Binding-site contacts:
Ligand atom PB contacts residue MG1 of chain 1.AA at 3.5 Å.
Ligand atom O1B contacts residue MG1 of chain 1.AA at 2.2 Å.
Ligand atom O3A contacts residue SER70 of chain 1.H at 3.5 Å.
Ligand atom O1A contacts residue THR74 of chain 1.H at 3.7 Å.
Ligand atom O2' contacts residue ASN250 of chain 1.G at 3.1 Å (h-bond).
Ligand atom O3G contacts residue PHE218 of chain 1.G at 3.4 Å (h-bond).
Ligand atom N6 contacts residue LYS251 of chain 1.G at 3.0 Å (salt-bridge).
Ligand atom O2G contacts residue MG1 of chain 1.AA at 2.1 Å.
Ligand atom C5 contacts residue TYR104 of chain 1.H at 3.6 Å (hydrophobic).
Ligand atom N7 contacts residue TYR104 of chain 1.H at 3.6 Å.
Ligand atom O2B contacts residue GLY72 of chain 1.H at 3.3 Å (h-bond).
Ligand atom C2 contacts residue ALA254 of chain 1.G at 3.4 Å (hydrophobic).
Ligand atom PB contacts residue LYS73 of chain 1.H at 3.7 Å.
Ligand atom O3A contacts residue GLY72 of chain 1.H at 3.2 Å (h-bond).
Ligand atom S1G contacts residue PHE218 of chain 1.G at 3.5 Å.
Ligand atom N6 contacts residue ASP101 of chain 1.H at 3.6 Å.
Ligand atom C3' contacts residue SER70 of chain 1.H at 3.7 Å.
Ligand atom O4' contacts residue TYR104 of chain 1.H at 3.6 Å (h-bond).
Ligand atom O2G contacts residue LYS251 of chain 1.G at 3.3 Å.
Ligand atom N7 contacts residue LYS251 of chain 1.G at 3.6 Å (salt-bridge).
Ligand atom C2 contacts residue ALA253 of chain 1.G at 3.3 Å (hydrophobic).
Ligand atom O2B contacts residue LYS73 of chain 1.H at 2.9 Å (salt-bridge).
Ligand atom O3B contacts residue SER70 of chain 1.H at 3.0 Å (h-bond).
Ligand atom O1A contacts residue THR75 of chain 1.H at 3.0 Å (h-bond).
Ligand atom O2B contacts residue SER71 of chain 1.H at 3.4 Å (h-bond).
Ligand atom O3G contacts residue LYS251 of chain 1.G at 3.5 Å.
Ligand atom O3' contacts residue TYR265 of chain 1.H at 3.3 Å.
Ligand atom N6 contacts residue TYR104 of chain 1.H at 3.4 Å.
Ligand atom C5' contacts residue GLY72 of chain 1.H at 3.7 Å.
Ligand atom O1A contacts residue GLY72 of chain 1.H at 3.5 Å.
Ligand atom O2G contacts residue GLU97 of chain 1.H at 3.5 Å (salt-bridge).
Ligand atom O3G contacts residue LYS249 of chain 1.G at 2.7 Å (salt-bridge).
Ligand atom N1 contacts residue TYR104 of chain 1.H at 3.6 Å.
Ligand atom C4 contacts residue TYR104 of chain 1.H at 3.7 Å (hydrophobic).
Ligand atom O2' contacts residue PRO255 of chain 1.G at 3.2 Å.
Ligand atom N3 contacts residue ALA253 of chain 1.G at 3.6 Å.
Ligand atom PG contacts residue MG1 of chain 1.AA at 3.5 Å.
Ligand atom O1B contacts residue THR74 of chain 1.H at 2.6 Å (h-bond).
Ligand atom N1 contacts residue ALA253 of chain 1.G at 3.4 Å.
Ligand atom C6 contacts residue TYR104 of chain 1.H at 3.4 Å (hydrophobic).

A small-molecule ligand and the protein it binds are described below.
Small molecule (SMILES): Nc1ncnc2c1ncn2[C@@H]1O[C@H](COP(=O)(O)OP(=O)(O)OP(O)(O)=S)[C@@H](O)[C@H]1O

Sequence of chain 1.H:
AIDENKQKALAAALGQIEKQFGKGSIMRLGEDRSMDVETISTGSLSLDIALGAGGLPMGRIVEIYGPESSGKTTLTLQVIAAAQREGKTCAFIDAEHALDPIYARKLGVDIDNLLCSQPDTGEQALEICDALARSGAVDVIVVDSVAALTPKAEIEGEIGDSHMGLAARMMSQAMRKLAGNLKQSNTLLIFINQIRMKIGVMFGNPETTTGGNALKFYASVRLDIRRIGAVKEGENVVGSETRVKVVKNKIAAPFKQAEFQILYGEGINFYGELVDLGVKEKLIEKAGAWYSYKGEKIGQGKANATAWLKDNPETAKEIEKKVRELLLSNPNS

Sequence of chain 1.G:
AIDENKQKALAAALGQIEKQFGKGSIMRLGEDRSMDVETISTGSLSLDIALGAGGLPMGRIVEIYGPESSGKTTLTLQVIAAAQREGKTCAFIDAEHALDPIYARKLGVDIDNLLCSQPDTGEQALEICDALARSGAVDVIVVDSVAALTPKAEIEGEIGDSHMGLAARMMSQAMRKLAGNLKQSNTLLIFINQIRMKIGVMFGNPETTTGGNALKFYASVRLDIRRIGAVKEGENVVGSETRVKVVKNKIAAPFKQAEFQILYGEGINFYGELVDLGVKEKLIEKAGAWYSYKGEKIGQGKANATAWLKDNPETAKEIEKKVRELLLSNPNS